Sequence of chain 2.B:
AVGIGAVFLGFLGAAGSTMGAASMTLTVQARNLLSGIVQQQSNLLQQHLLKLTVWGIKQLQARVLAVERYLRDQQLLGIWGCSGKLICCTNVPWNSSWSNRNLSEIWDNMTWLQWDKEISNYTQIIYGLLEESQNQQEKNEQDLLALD

A protein and the small-molecule ligand that binds it are described below.
Small molecule (SMILES): CC(=O)N[C@H]1[C@H](O[C@H]2[C@H](O)[C@@H](NC(C)=O)CO[C@@H]2CO)O[C@H](CO)[C@@H](O[C@@H]2O[C@H](CO)[C@@H](O)[C@H](O)[C@@H]2O)[C@@H]1O

Binding-site contacts:
Ligand atom O7 contacts residue ASN126 of chain 2.B at 3.2 Å (h-bond).
Ligand atom C8 contacts residue ASN126 of chain 2.B at 4.3 Å.
Ligand atom C8 contacts residue GLU123 of chain 2.B at 3.6 Å.
Ligand atom C2 contacts residue ASN126 of chain 2.B at 2.4 Å.
Ligand atom C7 contacts residue ASN126 of chain 2.B at 3.2 Å.
Ligand atom C3 contacts residue ASN126 of chain 2.B at 3.8 Å.
Ligand atom C7 contacts residue GLU123 of chain 2.B at 3.7 Å.
Ligand atom C1 contacts residue ASN126 of chain 2.B at 1.4 Å.
Ligand atom C5 contacts residue ASN126 of chain 2.B at 3.7 Å.
Ligand atom O7 contacts residue GLU123 of chain 2.B at 3.6 Å.
Ligand atom C8 contacts residue LYS122 of chain 2.B at 4.5 Å.
Ligand atom N2 contacts residue ASN126 of chain 2.B at 2.8 Å (h-bond).
Ligand atom O5 contacts residue ASN126 of chain 2.B at 2.4 Å (h-bond).
Ligand atom C4 contacts residue ASN126 of chain 2.B at 4.3 Å.